Binding-site contacts:
Ligand atom C1 contacts residue ASN348 of chain 1.B at 1.4 Å.
Ligand atom O6 contacts residue ASN348 of chain 1.B at 4.5 Å.
Ligand atom C5 contacts residue ASN348 of chain 1.B at 3.6 Å.
Ligand atom C3 contacts residue ASN348 of chain 1.B at 3.8 Å.
Ligand atom C2 contacts residue ASN348 of chain 1.B at 2.5 Å.
Ligand atom O7 contacts residue ASN348 of chain 1.B at 3.8 Å.
Ligand atom O6 contacts residue ASN346 of chain 1.B at 4.5 Å.
Ligand atom O5 contacts residue ASN348 of chain 1.B at 2.4 Å (h-bond).
Ligand atom C7 contacts residue ASN348 of chain 1.B at 3.5 Å.
Ligand atom C4 contacts residue ASN348 of chain 1.B at 4.3 Å.
Ligand atom N2 contacts residue ASN348 of chain 1.B at 3.0 Å (h-bond).

Sequence of chain 1.B:
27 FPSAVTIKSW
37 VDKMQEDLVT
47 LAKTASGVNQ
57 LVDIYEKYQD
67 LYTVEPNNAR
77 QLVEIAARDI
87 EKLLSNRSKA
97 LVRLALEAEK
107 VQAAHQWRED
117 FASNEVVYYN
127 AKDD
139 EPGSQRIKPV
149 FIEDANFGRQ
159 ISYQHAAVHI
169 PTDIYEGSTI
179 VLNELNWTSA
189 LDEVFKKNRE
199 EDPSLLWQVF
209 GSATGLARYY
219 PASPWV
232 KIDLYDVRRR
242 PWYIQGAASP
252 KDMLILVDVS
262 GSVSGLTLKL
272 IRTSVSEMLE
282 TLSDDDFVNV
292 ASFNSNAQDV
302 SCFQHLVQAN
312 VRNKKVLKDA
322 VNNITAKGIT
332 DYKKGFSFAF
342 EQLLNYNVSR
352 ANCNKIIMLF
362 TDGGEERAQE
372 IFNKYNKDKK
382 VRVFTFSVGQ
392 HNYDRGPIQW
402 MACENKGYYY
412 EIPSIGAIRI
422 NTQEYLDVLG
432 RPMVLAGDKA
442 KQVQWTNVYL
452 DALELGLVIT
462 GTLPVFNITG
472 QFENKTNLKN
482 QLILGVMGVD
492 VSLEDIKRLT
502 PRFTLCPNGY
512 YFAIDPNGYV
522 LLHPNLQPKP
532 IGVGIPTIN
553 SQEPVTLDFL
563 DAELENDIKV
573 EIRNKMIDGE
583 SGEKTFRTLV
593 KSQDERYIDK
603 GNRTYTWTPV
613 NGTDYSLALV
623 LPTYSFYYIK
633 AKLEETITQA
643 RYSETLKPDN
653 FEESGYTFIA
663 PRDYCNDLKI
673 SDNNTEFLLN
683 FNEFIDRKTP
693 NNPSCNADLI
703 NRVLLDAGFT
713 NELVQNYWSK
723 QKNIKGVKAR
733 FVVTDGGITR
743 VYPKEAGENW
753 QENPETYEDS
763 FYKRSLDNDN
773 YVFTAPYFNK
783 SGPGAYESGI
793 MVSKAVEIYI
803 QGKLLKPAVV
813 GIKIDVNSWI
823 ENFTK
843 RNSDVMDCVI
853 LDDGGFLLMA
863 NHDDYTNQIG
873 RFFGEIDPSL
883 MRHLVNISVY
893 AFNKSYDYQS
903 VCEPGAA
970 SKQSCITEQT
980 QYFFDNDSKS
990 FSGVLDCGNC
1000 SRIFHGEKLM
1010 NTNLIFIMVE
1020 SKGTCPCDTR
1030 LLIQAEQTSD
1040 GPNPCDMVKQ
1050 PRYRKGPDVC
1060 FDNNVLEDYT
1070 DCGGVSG

This protein binds this small molecule.
Small molecule (SMILES): CC(=O)N[C@H]1[C@H](O[C@H]2[C@H](O)[C@@H](NC(C)=O)CO[C@@H]2CO)O[C@H](CO)[C@@H](O)[C@@H]1O